Binding-site contacts:
Ligand atom O4 contacts residue SER271 of chain 1.D at 2.3 Å (h-bond).
Ligand atom C3 contacts residue LEU211 of chain 1.D at 3.8 Å (hydrophobic).
Ligand atom C3 contacts residue TYR183 of chain 1.D at 3.9 Å (hydrophobic).
Ligand atom O1 contacts residue ILE273 of chain 1.D at 3.9 Å.
Ligand atom C4 contacts residue VAL261 of chain 1.D at 3.6 Å (hydrophobic).
Ligand atom O2 contacts residue PHE275 of chain 1.D at 3.7 Å.
Ligand atom C1 contacts residue ILE273 of chain 1.D at 3.5 Å (hydrophobic).
Ligand atom O2 contacts residue HIS202 of chain 1.D at 3.2 Å (h-bond).
Ligand atom C5 contacts residue ARG269 of chain 1.D at 3.4 Å.
Ligand atom O1 contacts residue PHE199 of chain 1.D at 3.0 Å.
Ligand atom C2 contacts residue HIS202 of chain 1.D at 4.1 Å.
Ligand atom C2 contacts residue HIS259 of chain 1.D at 3.9 Å.
Ligand atom C4 contacts residue TYR183 of chain 1.D at 2.7 Å (hydrophobic).
Ligand atom C5 contacts residue VAL261 of chain 1.D at 3.5 Å (hydrophobic).
Ligand atom O3 contacts residue TYR183 of chain 1.D at 2.6 Å.
Ligand atom O2 contacts residue HIS259 of chain 1.D at 4.1 Å.
Ligand atom O5 contacts residue VAL261 of chain 1.D at 3.9 Å.
Ligand atom O3 contacts residue SER271 of chain 1.D at 3.0 Å (h-bond).
Ligand atom O5 contacts residue HIS259 of chain 1.D at 3.3 Å.
Ligand atom O4 contacts residue LEU211 of chain 1.D at 2.9 Å.
Ligand atom O5 contacts residue PHE199 of chain 1.D at 4.0 Å.
Ligand atom O3 contacts residue VAL261 of chain 1.D at 3.2 Å.
Ligand atom C1 contacts residue PHE199 of chain 1.D at 3.9 Å (hydrophobic).
Ligand atom C4 contacts residue ILE273 of chain 1.D at 3.4 Å (hydrophobic).
Ligand atom C5 contacts residue SER271 of chain 1.D at 2.9 Å.
Ligand atom C5 contacts residue TYR183 of chain 1.D at 3.1 Å (hydrophobic).
Ligand atom C2 contacts residue ILE273 of chain 1.D at 3.7 Å (hydrophobic).
Ligand atom O2 contacts residue ILE273 of chain 1.D at 3.9 Å.
Ligand atom O1 contacts residue ARG179 of chain 1.D at 3.7 Å.
Ligand atom C4 contacts residue ASN181 of chain 1.D at 3.3 Å.
Ligand atom O4 contacts residue ARG269 of chain 1.D at 2.9 Å (salt-bridge).
Ligand atom C3 contacts residue ILE273 of chain 1.D at 3.2 Å (hydrophobic).
Ligand atom C5 contacts residue LEU211 of chain 1.D at 3.9 Å (hydrophobic).
Ligand atom O3 contacts residue ARG269 of chain 1.D at 3.0 Å (salt-bridge).
Ligand atom C1 contacts residue ASN181 of chain 1.D at 3.9 Å.
Ligand atom O5 contacts residue HIS202 of chain 1.D at 3.3 Å.
Ligand atom C1 contacts residue HIS202 of chain 1.D at 3.8 Å.
Ligand atom O1 contacts residue ASN181 of chain 1.D at 3.0 Å (h-bond).
Ligand atom C3 contacts residue VAL261 of chain 1.D at 3.7 Å (hydrophobic).
Ligand atom O2 contacts residue GA41 of chain 1.Z at 3.3 Å (h-bond).

Sequence of chain 1.D:
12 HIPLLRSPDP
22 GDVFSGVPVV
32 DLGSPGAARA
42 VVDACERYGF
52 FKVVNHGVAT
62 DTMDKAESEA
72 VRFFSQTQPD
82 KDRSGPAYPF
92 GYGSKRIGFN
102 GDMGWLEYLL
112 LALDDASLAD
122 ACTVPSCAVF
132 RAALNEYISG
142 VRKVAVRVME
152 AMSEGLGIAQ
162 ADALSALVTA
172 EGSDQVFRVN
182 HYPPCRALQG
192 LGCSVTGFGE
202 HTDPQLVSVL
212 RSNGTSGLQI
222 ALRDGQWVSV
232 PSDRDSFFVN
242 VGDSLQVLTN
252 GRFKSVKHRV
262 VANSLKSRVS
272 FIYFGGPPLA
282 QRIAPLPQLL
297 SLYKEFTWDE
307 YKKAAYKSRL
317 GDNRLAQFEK

A protein and the small-molecule ligand that binds it are described below.
Small molecule (SMILES): O=C(O)CCC(=O)C(=O)O